Sequence of chain 1.A:
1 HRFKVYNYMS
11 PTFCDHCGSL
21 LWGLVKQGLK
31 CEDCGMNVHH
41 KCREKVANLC

The small molecule below binds the protein below.
Small molecule (SMILES): CC(=O)O[C@@]12[C@H](O)[C@@H](C)[C@@]3(O)[C@@H](C=C(CO)C[C@]4(O)C(=O)C(C)=C[C@@H]34)[C@@H]1C2(C)C

Binding-site contacts:
Ligand atom O20 contacts residue PRO11 of chain 1.A at 3.5 Å.
Ligand atom C3 contacts residue LEU20 of chain 1.A at 3.9 Å (hydrophobic).
Ligand atom C7 contacts residue TYR8 of chain 1.A at 3.9 Å (hydrophobic).
Ligand atom OA2 contacts residue MET9 of chain 1.A at 3.4 Å (h-bond).
Ligand atom C14 contacts residue TYR8 of chain 1.A at 3.7 Å (hydrophobic).
Ligand atom C20 contacts residue TYR8 of chain 1.A at 3.5 Å (hydrophobic).
Ligand atom O3 contacts residue TRP22 of chain 1.A at 3.7 Å.
Ligand atom C19 contacts residue LEU20 of chain 1.A at 3.6 Å (hydrophobic).
Ligand atom C16 contacts residue LEU24 of chain 1.A at 3.5 Å (hydrophobic).
Ligand atom C20 contacts residue LEU21 of chain 1.A at 3.4 Å (hydrophobic).
Ligand atom C20 contacts residue SER10 of chain 1.A at 3.4 Å.
Ligand atom C7 contacts residue PRO11 of chain 1.A at 3.8 Å (hydrophobic).
Ligand atom C20 contacts residue THR12 of chain 1.A at 3.7 Å.
Ligand atom O20 contacts residue LEU21 of chain 1.A at 2.8 Å (h-bond).
Ligand atom C20 contacts residue GLN27 of chain 1.A at 3.5 Å.
Ligand atom C17 contacts residue MET9 of chain 1.A at 3.6 Å (hydrophobic).
Ligand atom O4 contacts residue GLY23 of chain 1.A at 2.6 Å (h-bond).
Ligand atom OA2 contacts residue SER10 of chain 1.A at 3.8 Å.
Ligand atom C5 contacts residue LEU21 of chain 1.A at 3.3 Å (hydrophobic).
Ligand atom CA2 contacts residue MET9 of chain 1.A at 3.5 Å (hydrophobic).
Ligand atom C7 contacts residue GLN27 of chain 1.A at 3.6 Å.
Ligand atom C5 contacts residue GLY23 of chain 1.A at 3.0 Å.
Ligand atom C4 contacts residue GLY23 of chain 1.A at 3.3 Å.
Ligand atom OA1 contacts residue MET9 of chain 1.A at 3.1 Å (h-bond).
Ligand atom C6 contacts residue GLY23 of chain 1.A at 3.9 Å.
Ligand atom C6 contacts residue GLN27 of chain 1.A at 3.4 Å.
Ligand atom O9 contacts residue PRO11 of chain 1.A at 3.0 Å.
Ligand atom CA1 contacts residue MET9 of chain 1.A at 3.0 Å (hydrophobic).
Ligand atom C20 contacts residue PRO11 of chain 1.A at 3.8 Å (hydrophobic).
Ligand atom C17 contacts residue TYR8 of chain 1.A at 3.6 Å (hydrophobic).
Ligand atom C14 contacts residue MET9 of chain 1.A at 3.7 Å (hydrophobic).
Ligand atom O3 contacts residue GLY23 of chain 1.A at 3.1 Å (h-bond).
Ligand atom O3 contacts residue LEU20 of chain 1.A at 3.9 Å.
Ligand atom C2 contacts residue LEU20 of chain 1.A at 3.7 Å (hydrophobic).
Ligand atom O20 contacts residue SER10 of chain 1.A at 3.9 Å.
Ligand atom C6 contacts residue LEU21 of chain 1.A at 3.9 Å (hydrophobic).
Ligand atom C7 contacts residue SER10 of chain 1.A at 3.6 Å.
Ligand atom O20 contacts residue LEU20 of chain 1.A at 3.7 Å.
Ligand atom O20 contacts residue THR12 of chain 1.A at 3.0 Å (h-bond).
Ligand atom C5 contacts residue GLN27 of chain 1.A at 3.8 Å.